The small molecule below binds the protein below.
Small molecule (SMILES): O=P(O)(O)OC[C@@H](O)[C@@H](O)c1cnc[nH]1

Binding-site contacts:
Ligand atom C2 contacts residue GLU171 of chain 19.A at 3.5 Å.
Ligand atom P contacts residue LYS175 of chain 19.A at 3.6 Å.
Ligand atom OP1 contacts residue LYS175 of chain 19.A at 3.4 Å (salt-bridge).
Ligand atom OP4 contacts residue LYS199 of chain 21.A at 2.7 Å (salt-bridge).
Ligand atom N1 contacts residue HIS168 of chain 19.A at 3.5 Å (h-bond).
Ligand atom N2 contacts residue HIS167 of chain 19.A at 3.6 Å.
Ligand atom OP5 contacts residue ARG119 of chain 21.A at 3.0 Å (salt-bridge).
Ligand atom C5 contacts residue MN1 of chain 8.C at 3.0 Å.
Ligand atom OP4 contacts residue SER197 of chain 21.A at 3.8 Å.
Ligand atom N1 contacts residue HIS71 of chain 8.A at 3.0 Å (h-bond).
Ligand atom N1 contacts residue MN1 of chain 8.C at 2.2 Å.
Ligand atom OP4 contacts residue ARG119 of chain 21.A at 3.1 Å (salt-bridge).
Ligand atom C1 contacts residue GLU171 of chain 19.A at 3.8 Å.
Ligand atom P contacts residue SER197 of chain 21.A at 3.7 Å.
Ligand atom C1 contacts residue SER198 of chain 21.A at 3.4 Å.
Ligand atom OP6 contacts residue ARG97 of chain 21.A at 2.8 Å (salt-bridge).
Ligand atom OP5 contacts residue ARG97 of chain 21.A at 2.7 Å (salt-bridge).
Ligand atom P contacts residue ARG97 of chain 21.A at 3.6 Å.
Ligand atom C2 contacts residue MN1 of chain 8.B at 3.4 Å.
Ligand atom O2 contacts residue MN1 of chain 8.B at 2.3 Å.
Ligand atom O2 contacts residue HIS45 of chain 19.A at 3.4 Å (h-bond).
Ligand atom O2 contacts residue HIS72 of chain 8.A at 3.5 Å (h-bond).
Ligand atom C6 contacts residue HIS72 of chain 8.A at 3.7 Å.
Ligand atom N2 contacts residue MN1 of chain 8.B at 2.3 Å.
Ligand atom OP6 contacts residue SER197 of chain 21.A at 2.7 Å (h-bond).
Ligand atom C6 contacts residue MN1 of chain 8.B at 3.0 Å.
Ligand atom O3 contacts residue ARG119 of chain 21.A at 3.8 Å.
Ligand atom C6 contacts residue GLU171 of chain 19.A at 3.8 Å.
Ligand atom O3 contacts residue LYS199 of chain 21.A at 3.6 Å.
Ligand atom OP5 contacts residue LYS175 of chain 19.A at 2.6 Å (salt-bridge).
Ligand atom O2 contacts residue GLU171 of chain 19.A at 2.5 Å (salt-bridge).
Ligand atom C5 contacts residue GLU75 of chain 8.A at 3.2 Å.
Ligand atom C4 contacts residue MN1 of chain 8.B at 3.3 Å.
Ligand atom OP1 contacts residue GLU171 of chain 19.A at 3.2 Å (salt-bridge).
Ligand atom N2 contacts residue GLU171 of chain 19.A at 3.2 Å (salt-bridge).
Ligand atom N2 contacts residue HIS72 of chain 8.A at 3.2 Å (h-bond).
Ligand atom C6 contacts residue MN1 of chain 8.C at 3.3 Å.
Ligand atom C6 contacts residue HIS167 of chain 19.A at 3.4 Å.
Ligand atom N1 contacts residue GLU75 of chain 8.A at 3.2 Å (salt-bridge).
Ligand atom C6 contacts residue HIS71 of chain 8.A at 3.3 Å.

Sequence of chain 8.A:
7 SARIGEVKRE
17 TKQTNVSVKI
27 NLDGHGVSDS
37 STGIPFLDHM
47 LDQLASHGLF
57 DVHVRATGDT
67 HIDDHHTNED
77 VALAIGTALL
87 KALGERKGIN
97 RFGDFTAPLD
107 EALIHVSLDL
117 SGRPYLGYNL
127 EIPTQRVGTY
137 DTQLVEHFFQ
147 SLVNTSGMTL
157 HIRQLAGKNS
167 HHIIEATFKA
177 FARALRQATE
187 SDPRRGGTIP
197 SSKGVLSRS

Sequence of chain 21.A:
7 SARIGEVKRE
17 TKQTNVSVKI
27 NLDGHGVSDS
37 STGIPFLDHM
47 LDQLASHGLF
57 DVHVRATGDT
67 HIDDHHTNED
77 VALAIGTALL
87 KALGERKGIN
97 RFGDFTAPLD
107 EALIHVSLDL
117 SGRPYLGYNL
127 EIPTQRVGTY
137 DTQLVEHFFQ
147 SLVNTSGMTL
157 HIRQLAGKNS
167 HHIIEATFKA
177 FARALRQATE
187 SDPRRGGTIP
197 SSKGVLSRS

Sequence of chain 19.A:
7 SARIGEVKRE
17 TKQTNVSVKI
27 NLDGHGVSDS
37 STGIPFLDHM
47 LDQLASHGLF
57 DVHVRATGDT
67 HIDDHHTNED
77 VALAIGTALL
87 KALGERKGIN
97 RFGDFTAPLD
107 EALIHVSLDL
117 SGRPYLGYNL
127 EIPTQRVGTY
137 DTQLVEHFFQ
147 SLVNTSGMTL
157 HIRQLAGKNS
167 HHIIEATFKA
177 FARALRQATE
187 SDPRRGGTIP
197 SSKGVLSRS